Binding-site contacts:
Ligand atom C5 contacts residue BRX1 of chain 1.HA at 0.2 Å.
Ligand atom O4 contacts residue BRX1 of chain 1.HA at 0.3 Å (h-bond).
Ligand atom C7 contacts residue BRX1 of chain 1.HA at 0.1 Å.
Ligand atom O9A contacts residue BRX1 of chain 1.HA at 0.3 Å (h-bond).
Ligand atom C11 contacts residue BRX1 of chain 1.HA at 0.2 Å.
Ligand atom N2 contacts residue BRX1 of chain 1.HA at 0.3 Å (h-bond).
Ligand atom C6 contacts residue BRX1 of chain 1.HA at 0.1 Å.
Ligand atom C4 contacts residue BRX1 of chain 1.HA at 0.5 Å.
Ligand atom N9 contacts residue ILE121 of chain 1.E at 4.2 Å.
Ligand atom CL1 contacts residue GLY123 of chain 1.E at 3.6 Å.
Ligand atom CL1 contacts residue PRO53 of chain 1.E at 3.9 Å.
Ligand atom CL1 contacts residue BRX1 of chain 1.HA at 0.2 Å.
Ligand atom O9B contacts residue BRX1 of chain 1.HA at 0.3 Å (h-bond).
Ligand atom CL2 contacts residue THR98 of chain 1.E at 3.9 Å.
Ligand atom O2 contacts residue GLY52 of chain 1.E at 3.9 Å.
Ligand atom C10 contacts residue BRX1 of chain 1.HA at 0.2 Å.
Ligand atom C3 contacts residue BRX1 of chain 1.HA at 0.1 Å.
Ligand atom CL2 contacts residue GLY123 of chain 1.E at 3.6 Å.
Ligand atom O2 contacts residue BRX1 of chain 1.HA at 0.5 Å (h-bond).
Ligand atom O2 contacts residue PRO53 of chain 1.E at 3.5 Å.
Ligand atom CL1 contacts residue ILE51 of chain 1.E at 4.2 Å.
Ligand atom O9B contacts residue ILE121 of chain 1.E at 3.4 Å.
Ligand atom O9A contacts residue PRO53 of chain 1.E at 4.1 Å.
Ligand atom CL1 contacts residue ILE124 of chain 1.E at 3.4 Å.
Ligand atom C1 contacts residue BRX1 of chain 1.HA at 0.3 Å.
Ligand atom C9 contacts residue BRX1 of chain 1.HA at 0.1 Å.
Ligand atom C8 contacts residue BRX1 of chain 1.HA at 0.1 Å.
Ligand atom O2 contacts residue PRO50 of chain 1.E at 4.0 Å.
Ligand atom CL1 contacts residue GLY52 of chain 1.E at 3.3 Å.
Ligand atom CL1 contacts residue PRO50 of chain 1.E at 3.9 Å.
Ligand atom CL1 contacts residue TYR125 of chain 1.E at 3.9 Å.
Ligand atom C10 contacts residue PRO53 of chain 1.E at 3.7 Å (hydrophobic).
Ligand atom CL2 contacts residue BRX1 of chain 1.HA at 0.3 Å.
Ligand atom C2 contacts residue BRX1 of chain 1.HA at 0.1 Å.
Ligand atom C1 contacts residue TYR125 of chain 1.E at 3.6 Å (hydrophobic).
Ligand atom N9 contacts residue BRX1 of chain 1.HA at 0.1 Å (h-bond).
Ligand atom O5 contacts residue BRX1 of chain 1.HA at 0.3 Å (h-bond).
Ligand atom CL2 contacts residue TYR125 of chain 1.E at 4.0 Å.
Ligand atom CL2 contacts residue PRO53 of chain 1.E at 3.5 Å.
Ligand atom CL2 contacts residue ILE121 of chain 1.E at 3.8 Å.

A protein and the small-molecule ligand that binds it are described below.
Small molecule (SMILES): O=C(N[C@H](CO)[C@H](O)c1ccc([N+](=O)[O-])cc1)C(Cl)Cl

Sequence of chain 1.E:
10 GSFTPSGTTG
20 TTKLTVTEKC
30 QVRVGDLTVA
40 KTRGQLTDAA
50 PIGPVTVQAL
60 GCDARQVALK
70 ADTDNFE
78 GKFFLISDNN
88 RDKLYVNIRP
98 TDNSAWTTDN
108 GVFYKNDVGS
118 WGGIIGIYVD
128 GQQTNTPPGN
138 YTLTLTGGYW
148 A